Sequence of chain 1.A:
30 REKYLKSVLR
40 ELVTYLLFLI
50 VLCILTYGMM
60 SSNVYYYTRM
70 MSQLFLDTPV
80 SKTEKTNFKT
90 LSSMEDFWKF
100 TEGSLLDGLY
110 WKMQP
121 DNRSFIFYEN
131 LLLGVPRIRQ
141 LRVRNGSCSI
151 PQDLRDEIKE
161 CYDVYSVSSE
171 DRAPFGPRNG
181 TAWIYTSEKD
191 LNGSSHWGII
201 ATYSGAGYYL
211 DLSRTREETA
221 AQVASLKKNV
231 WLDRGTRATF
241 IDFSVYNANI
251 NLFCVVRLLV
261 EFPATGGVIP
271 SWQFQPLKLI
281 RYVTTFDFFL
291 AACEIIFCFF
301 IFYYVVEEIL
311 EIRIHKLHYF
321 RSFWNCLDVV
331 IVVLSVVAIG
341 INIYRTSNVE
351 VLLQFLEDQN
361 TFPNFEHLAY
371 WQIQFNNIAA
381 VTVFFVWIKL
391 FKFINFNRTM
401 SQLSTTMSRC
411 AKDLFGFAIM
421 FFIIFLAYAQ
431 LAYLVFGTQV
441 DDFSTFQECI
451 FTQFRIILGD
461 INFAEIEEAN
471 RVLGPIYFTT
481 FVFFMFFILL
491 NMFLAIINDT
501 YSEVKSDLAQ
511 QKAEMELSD

Binding-site contacts:
Ligand atom C8 contacts residue LEU191 of chain 1.A at 3.4 Å (hydrophobic).
Ligand atom O5 contacts residue ASN192 of chain 1.A at 2.4 Å (h-bond).
Ligand atom C4 contacts residue ASN192 of chain 1.A at 4.3 Å.
Ligand atom C8 contacts residue TYR209 of chain 1.A at 3.4 Å (hydrophobic).
Ligand atom C3 contacts residue ASN192 of chain 1.A at 3.9 Å.
Ligand atom C5 contacts residue ASN192 of chain 1.A at 3.7 Å.
Ligand atom O6 contacts residue ASN192 of chain 1.A at 3.9 Å.
Ligand atom C1 contacts residue ASN192 of chain 1.A at 1.4 Å.
Ligand atom C2 contacts residue ASN192 of chain 1.A at 2.5 Å.
Ligand atom C7 contacts residue ASN192 of chain 1.A at 4.1 Å.
Ligand atom N2 contacts residue ASN192 of chain 1.A at 3.0 Å (h-bond).
Ligand atom C8 contacts residue ARG137 of chain 1.A at 4.3 Å.
Ligand atom C7 contacts residue LEU191 of chain 1.A at 4.5 Å (hydrophobic).

A protein and the small-molecule ligand that binds it are described below.
Small molecule (SMILES): CC(=O)N[C@H]1[C@H](O[C@H]2[C@H](O)[C@@H](NC(C)=O)CO[C@@H]2CO)O[C@H](CO)[C@@H](O)[C@@H]1O